Binding-site contacts:
Ligand atom CAD contacts residue PRO1 of chain 1.C at 3.6 Å (hydrophobic).
Ligand atom CAI contacts residue PHE50 of chain 1.B at 2.9 Å (hydrophobic).
Ligand atom CAB contacts residue TYR96 of chain 1.B at 4.2 Å (hydrophobic).
Ligand atom CAD contacts residue SER64 of chain 1.C at 2.8 Å.
Ligand atom CAF contacts residue ALA108 of chain 1.C at 4.0 Å (hydrophobic).
Ligand atom CAV contacts residue PRO1 of chain 1.C at 3.5 Å (hydrophobic).
Ligand atom CAC contacts residue PHE50 of chain 1.B at 3.2 Å (hydrophobic).
Ligand atom CAI contacts residue TYR57 of chain 1.B at 3.6 Å (hydrophobic).
Ligand atom CAC contacts residue MET39 of chain 1.C at 3.2 Å (hydrophobic).
Ligand atom CAR contacts residue PRO1 of chain 1.C at 4.2 Å (hydrophobic).
Ligand atom CAB contacts residue PHE50 of chain 1.B at 3.8 Å (hydrophobic).
Ligand atom CAT contacts residue ALA108 of chain 1.C at 3.8 Å (hydrophobic).
Ligand atom CAR contacts residue PHE50 of chain 1.B at 3.2 Å (hydrophobic).
Ligand atom CAR contacts residue MET39 of chain 1.C at 4.2 Å (hydrophobic).
Ligand atom CAU contacts residue PHE50 of chain 1.B at 3.7 Å (hydrophobic).
Ligand atom CAH contacts residue ALA108 of chain 1.C at 4.3 Å (hydrophobic).
Ligand atom CAR contacts residue TYR57 of chain 1.B at 3.5 Å (hydrophobic).
Ligand atom CAG contacts residue ALA108 of chain 1.C at 4.1 Å (hydrophobic).
Ligand atom CAS contacts residue SER64 of chain 1.C at 3.6 Å.
Ligand atom CAX contacts residue ALA108 of chain 1.C at 4.3 Å (hydrophobic).
Ligand atom OAQ contacts residue PRO1 of chain 1.C at 2.6 Å (h-bond).
Ligand atom OAP contacts residue PHE50 of chain 1.B at 4.0 Å.
Ligand atom CAJ contacts residue PRO1 of chain 1.C at 3.2 Å (hydrophobic).
Ligand atom NAN contacts residue PRO1 of chain 1.C at 4.4 Å.
Ligand atom CAK contacts residue PRO1 of chain 1.C at 2.1 Å (hydrophobic).
Ligand atom CAI contacts residue TYR96 of chain 1.B at 4.1 Å (hydrophobic).
Ligand atom CAL contacts residue PHE50 of chain 1.B at 4.5 Å (hydrophobic).
Ligand atom CAC contacts residue TYR57 of chain 1.B at 2.5 Å (hydrophobic).
Ligand atom CAJ contacts residue PHE50 of chain 1.B at 4.1 Å (hydrophobic).
Ligand atom CAE contacts residue ALA108 of chain 1.C at 3.8 Å (hydrophobic).
Ligand atom CAJ contacts residue MET39 of chain 1.C at 4.5 Å (hydrophobic).
Ligand atom OAO contacts residue ALA108 of chain 1.C at 4.2 Å.
Ligand atom CAW contacts residue PRO1 of chain 1.C at 2.8 Å (hydrophobic).
Ligand atom CAS contacts residue PRO1 of chain 1.C at 3.3 Å (hydrophobic).
Ligand atom CAK contacts residue SER64 of chain 1.C at 3.9 Å.
Ligand atom CAM contacts residue PRO1 of chain 1.C at 4.2 Å (hydrophobic).

Sequence of chain 1.C:
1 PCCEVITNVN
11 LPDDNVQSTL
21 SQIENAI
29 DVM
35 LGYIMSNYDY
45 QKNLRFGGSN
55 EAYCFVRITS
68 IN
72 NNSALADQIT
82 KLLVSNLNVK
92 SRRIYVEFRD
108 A

This small molecule binds to this protein.
Small molecule (SMILES): COc1ccc(-c2cc(Oc3cc(C)cc(OC)c3)cc(C)n2)cc1

Sequence of chain 1.B:
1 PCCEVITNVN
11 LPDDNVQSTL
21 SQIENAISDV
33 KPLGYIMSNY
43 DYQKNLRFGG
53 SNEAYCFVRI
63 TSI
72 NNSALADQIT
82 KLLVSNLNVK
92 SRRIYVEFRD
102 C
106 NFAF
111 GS